Sequence of chain 1.A:
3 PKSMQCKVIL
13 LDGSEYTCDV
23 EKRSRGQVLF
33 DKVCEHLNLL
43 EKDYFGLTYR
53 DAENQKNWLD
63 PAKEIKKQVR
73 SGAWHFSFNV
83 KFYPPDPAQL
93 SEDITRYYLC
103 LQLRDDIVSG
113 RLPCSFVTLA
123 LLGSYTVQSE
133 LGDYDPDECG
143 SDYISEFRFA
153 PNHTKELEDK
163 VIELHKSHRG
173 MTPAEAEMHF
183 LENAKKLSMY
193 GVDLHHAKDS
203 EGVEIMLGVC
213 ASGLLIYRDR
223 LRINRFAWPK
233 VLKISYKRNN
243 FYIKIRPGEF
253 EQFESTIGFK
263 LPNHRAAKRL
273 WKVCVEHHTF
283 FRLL

A small-molecule ligand and the protein it binds are described below.
Small molecule (SMILES): COCC(=O)Nc1ccccc1

Binding-site contacts:
Ligand atom C5 contacts residue ALA229 of chain 1.A at 4.0 Å (hydrophobic).
Ligand atom C6 contacts residue GLY215 of chain 1.A at 4.0 Å.
Ligand atom C3 contacts residue ARG227 of chain 1.A at 3.8 Å.
Ligand atom N contacts residue DMS1 of chain 1.D at 3.6 Å.
Ligand atom C5 contacts residue PHE228 of chain 1.A at 4.4 Å (hydrophobic).
Ligand atom C7 contacts residue CYS212 of chain 1.A at 4.0 Å (hydrophobic).
Ligand atom C6 contacts residue LEU216 of chain 1.A at 3.9 Å (hydrophobic).
Ligand atom O contacts residue DMS1 of chain 1.D at 4.5 Å.
Ligand atom C7 contacts residue LEU217 of chain 1.A at 3.7 Å (hydrophobic).
Ligand atom C6 contacts residue PHE228 of chain 1.A at 3.8 Å (hydrophobic).
Ligand atom C1 contacts residue ARG227 of chain 1.A at 4.4 Å.
Ligand atom C4 contacts residue ARG227 of chain 1.A at 4.0 Å.
Ligand atom C6 contacts residue ARG227 of chain 1.A at 3.7 Å.
Ligand atom C8 contacts residue LEU217 of chain 1.A at 3.8 Å (hydrophobic).
Ligand atom C7 contacts residue ARG227 of chain 1.A at 4.1 Å.
Ligand atom O1 contacts residue DMS1 of chain 1.D at 3.4 Å.
Ligand atom O1 contacts residue ARG227 of chain 1.A at 2.8 Å (salt-bridge).
Ligand atom C8 contacts residue SER214 of chain 1.A at 3.9 Å.
Ligand atom C6 contacts residue SER214 of chain 1.A at 4.2 Å.
Ligand atom C1 contacts residue DMS1 of chain 1.D at 3.7 Å.
Ligand atom C7 contacts residue LEU216 of chain 1.A at 3.8 Å (hydrophobic).
Ligand atom C4 contacts residue SER214 of chain 1.A at 4.0 Å.
Ligand atom C8 contacts residue DMS1 of chain 1.D at 4.1 Å.
Ligand atom O1 contacts residue LEU217 of chain 1.A at 3.5 Å.
Ligand atom C8 contacts residue CYS212 of chain 1.A at 4.0 Å (hydrophobic).
Ligand atom N contacts residue ARG227 of chain 1.A at 4.0 Å.
Ligand atom C5 contacts residue ARG227 of chain 1.A at 3.9 Å.
Ligand atom C3 contacts residue DMS1 of chain 1.D at 4.2 Å.
Ligand atom C6 contacts residue ALA229 of chain 1.A at 3.8 Å (hydrophobic).
Ligand atom C7 contacts residue GLY215 of chain 1.A at 3.9 Å.
Ligand atom C2 contacts residue DMS1 of chain 1.D at 3.6 Å.
Ligand atom C5 contacts residue SER214 of chain 1.A at 4.2 Å.
Ligand atom C8 contacts residue ARG227 of chain 1.A at 4.0 Å.
Ligand atom C3 contacts residue SER214 of chain 1.A at 3.9 Å.
Ligand atom C2 contacts residue ARG227 of chain 1.A at 3.5 Å.
Ligand atom C7 contacts residue SER214 of chain 1.A at 4.1 Å.